Sequence of chain 1.B:
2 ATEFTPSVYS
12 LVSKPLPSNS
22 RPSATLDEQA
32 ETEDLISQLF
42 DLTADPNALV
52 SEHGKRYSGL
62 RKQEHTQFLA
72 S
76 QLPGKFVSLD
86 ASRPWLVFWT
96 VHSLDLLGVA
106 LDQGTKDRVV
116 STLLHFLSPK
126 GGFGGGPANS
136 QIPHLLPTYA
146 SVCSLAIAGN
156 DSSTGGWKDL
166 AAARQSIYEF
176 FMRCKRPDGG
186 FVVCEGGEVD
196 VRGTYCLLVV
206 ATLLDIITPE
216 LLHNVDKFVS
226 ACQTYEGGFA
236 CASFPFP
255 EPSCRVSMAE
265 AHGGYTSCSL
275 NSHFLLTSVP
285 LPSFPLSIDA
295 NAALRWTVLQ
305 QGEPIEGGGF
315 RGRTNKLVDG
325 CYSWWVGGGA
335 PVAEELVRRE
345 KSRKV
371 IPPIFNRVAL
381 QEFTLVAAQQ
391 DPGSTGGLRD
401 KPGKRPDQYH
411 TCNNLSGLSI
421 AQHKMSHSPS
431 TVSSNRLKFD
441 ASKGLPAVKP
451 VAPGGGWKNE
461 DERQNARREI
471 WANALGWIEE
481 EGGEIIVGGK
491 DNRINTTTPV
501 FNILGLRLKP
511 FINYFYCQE

A small-molecule ligand and the protein it binds are described below.
Small molecule (SMILES): Cc1ccccc1CN(CCN(Cc1cncn1C)c1ccc(Br)cc1)S(=O)(=O)c1cn(C)cn1

Binding-site contacts:
Ligand atom BRAF contacts residue TYR409 of chain 1.B at 3.8 Å.
Ligand atom CAO contacts residue HIS410 of chain 1.B at 3.2 Å.
Ligand atom CAG contacts residue SO41 of chain 1.I at 3.5 Å.
Ligand atom BRAF contacts residue GLN408 of chain 1.B at 3.9 Å.
Ligand atom CAQ contacts residue FII1 of chain 1.H at 3.7 Å.
Ligand atom NAW contacts residue ZN1 of chain 1.C at 2.0 Å.
Ligand atom CAI contacts residue TRP94 of chain 1.B at 3.7 Å (hydrophobic).
Ligand atom NAW contacts residue HIS410 of chain 1.B at 3.0 Å (h-bond).
Ligand atom CAP contacts residue HIS410 of chain 1.B at 3.9 Å.
Ligand atom CAH contacts residue LEU84 of chain 1.B at 3.8 Å (hydrophobic).
Ligand atom CAP contacts residue ASP323 of chain 1.B at 3.1 Å.
Ligand atom CAR contacts residue TYR122 of chain 1.A at 3.3 Å (hydrophobic).
Ligand atom CAP contacts residue ZN1 of chain 1.C at 2.8 Å.
Ligand atom CBD contacts residue FII1 of chain 1.H at 3.9 Å.
Ligand atom OAE contacts residue TYR122 of chain 1.A at 3.0 Å.
Ligand atom CAJ contacts residue TRP94 of chain 1.B at 3.8 Å (hydrophobic).
Ligand atom NAW contacts residue CYS325 of chain 1.B at 3.6 Å (h-bond).
Ligand atom CAO contacts residue ZN1 of chain 1.C at 3.1 Å.
Ligand atom NAW contacts residue TYR409 of chain 1.B at 3.8 Å.
Ligand atom NAW contacts residue ASP323 of chain 1.B at 3.2 Å (salt-bridge).
Ligand atom OAE contacts residue FII1 of chain 1.H at 3.2 Å.
Ligand atom CAR contacts residue HIS159 of chain 1.A at 3.7 Å.
Ligand atom CAI contacts residue TRP90 of chain 1.B at 3.6 Å (hydrophobic).
Ligand atom NAX contacts residue FII1 of chain 1.H at 3.5 Å (h-bond).
Ligand atom CAH contacts residue SER87 of chain 1.B at 3.7 Å.
Ligand atom CAI contacts residue SO41 of chain 1.I at 3.6 Å.
Ligand atom CAK contacts residue ASP407 of chain 1.B at 3.1 Å.
Ligand atom CAG contacts residue SER87 of chain 1.B at 3.0 Å.
Ligand atom CAZ contacts residue TYR409 of chain 1.B at 3.6 Å (hydrophobic).
Ligand atom CAG contacts residue TRP94 of chain 1.B at 3.9 Å (hydrophobic).
Ligand atom CAB contacts residue TYR122 of chain 1.A at 3.6 Å (hydrophobic).
Ligand atom CAB contacts residue HIS159 of chain 1.A at 3.6 Å.
Ligand atom CAO contacts residue TYR409 of chain 1.B at 3.4 Å (hydrophobic).
Ligand atom CAJ contacts residue TYR409 of chain 1.B at 3.7 Å (hydrophobic).
Ligand atom OAD contacts residue FII1 of chain 1.H at 3.2 Å.
Ligand atom BRAF contacts residue ASP407 of chain 1.B at 3.6 Å.
Ligand atom NBG contacts residue HIS159 of chain 1.A at 3.6 Å (h-bond).
Ligand atom BRAF contacts residue LEU84 of chain 1.B at 3.7 Å.
Ligand atom SBI contacts residue FII1 of chain 1.H at 3.8 Å.
Ligand atom CAB contacts residue SER121 of chain 1.A at 3.8 Å.

Sequence of chain 1.A:
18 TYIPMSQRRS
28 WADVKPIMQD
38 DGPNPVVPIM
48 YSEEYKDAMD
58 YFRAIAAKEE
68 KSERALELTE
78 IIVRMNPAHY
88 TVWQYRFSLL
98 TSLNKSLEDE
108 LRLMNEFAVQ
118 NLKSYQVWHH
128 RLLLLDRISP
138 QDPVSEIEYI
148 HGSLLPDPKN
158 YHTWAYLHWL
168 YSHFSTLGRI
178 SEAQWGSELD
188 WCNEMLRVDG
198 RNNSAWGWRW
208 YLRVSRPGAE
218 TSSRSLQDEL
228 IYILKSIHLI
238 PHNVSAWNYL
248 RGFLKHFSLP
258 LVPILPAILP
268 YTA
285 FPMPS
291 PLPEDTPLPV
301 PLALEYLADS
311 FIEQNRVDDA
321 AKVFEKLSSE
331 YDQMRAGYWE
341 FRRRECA